Sequence of chain 2.A:
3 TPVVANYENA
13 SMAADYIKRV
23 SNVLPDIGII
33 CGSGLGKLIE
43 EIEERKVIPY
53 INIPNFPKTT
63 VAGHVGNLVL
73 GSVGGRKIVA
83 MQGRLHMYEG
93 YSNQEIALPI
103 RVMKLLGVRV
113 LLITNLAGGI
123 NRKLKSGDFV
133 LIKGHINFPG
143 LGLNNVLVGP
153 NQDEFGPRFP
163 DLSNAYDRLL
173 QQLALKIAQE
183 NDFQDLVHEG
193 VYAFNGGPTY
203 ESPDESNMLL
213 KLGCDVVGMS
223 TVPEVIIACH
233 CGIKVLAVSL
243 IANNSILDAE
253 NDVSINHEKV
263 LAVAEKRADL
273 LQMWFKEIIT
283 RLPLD

Binding-site contacts:
Ligand atom C6 contacts residue VAL262 of chain 2.A at 4.0 Å (hydrophobic).
Ligand atom C6 contacts residue LEU118 of chain 2.A at 3.7 Å (hydrophobic).
Ligand atom C2 contacts residue TYR202 of chain 2.A at 3.8 Å (hydrophobic).
Ligand atom N1 contacts residue ALA119 of chain 2.A at 4.0 Å.
Ligand atom C6 contacts residue R1P1 of chain 2.C at 3.9 Å.
Ligand atom O2 contacts residue VAL219 of chain 2.A at 3.8 Å.
Ligand atom N4 contacts residue SER247 of chain 2.A at 4.0 Å.
Ligand atom N1 contacts residue R1P1 of chain 2.C at 3.9 Å.
Ligand atom C2 contacts residue GLY120 of chain 2.A at 4.1 Å.
Ligand atom C5 contacts residue ALA244 of chain 2.A at 3.9 Å (hydrophobic).
Ligand atom C2 contacts residue GLY220 of chain 2.A at 4.1 Å.
Ligand atom N4 contacts residue TYR202 of chain 2.A at 4.0 Å.
Ligand atom N4 contacts residue GLY120 of chain 2.A at 3.4 Å.
Ligand atom C4 contacts residue TYR202 of chain 2.A at 3.6 Å (hydrophobic).
Ligand atom C2 contacts residue GLU203 of chain 2.A at 4.1 Å.
Ligand atom C5 contacts residue ALA119 of chain 2.A at 3.7 Å (hydrophobic).
Ligand atom N4 contacts residue GLU203 of chain 2.A at 3.1 Å (salt-bridge).
Ligand atom C6 contacts residue ALA119 of chain 2.A at 3.9 Å (hydrophobic).
Ligand atom N4 contacts residue ILE257 of chain 2.A at 4.1 Å.
Ligand atom O2 contacts residue GLY220 of chain 2.A at 3.3 Å.
Ligand atom C2 contacts residue VAL219 of chain 2.A at 3.8 Å (hydrophobic).
Ligand atom O2 contacts residue MET221 of chain 2.A at 3.5 Å.
Ligand atom O2 contacts residue GLU203 of chain 2.A at 4.1 Å.
Ligand atom C6 contacts residue TYR202 of chain 2.A at 4.0 Å (hydrophobic).
Ligand atom C6 contacts residue GLY120 of chain 2.A at 4.2 Å.
Ligand atom N4 contacts residue ASN245 of chain 2.A at 2.8 Å (h-bond).
Ligand atom C4 contacts residue GLU203 of chain 2.A at 3.9 Å.
Ligand atom C5 contacts residue GLY120 of chain 2.A at 3.7 Å.
Ligand atom C4 contacts residue ALA119 of chain 2.A at 3.9 Å (hydrophobic).
Ligand atom C5 contacts residue VAL262 of chain 2.A at 3.8 Å (hydrophobic).
Ligand atom N3 contacts residue GLY120 of chain 2.A at 3.6 Å.
Ligand atom C4 contacts residue ASN245 of chain 2.A at 3.7 Å.
Ligand atom N3 contacts residue VAL219 of chain 2.A at 3.9 Å.
Ligand atom N3 contacts residue TYR202 of chain 2.A at 3.4 Å.
Ligand atom C5 contacts residue ASN245 of chain 2.A at 3.8 Å.
Ligand atom C5 contacts residue TYR202 of chain 2.A at 3.9 Å (hydrophobic).
Ligand atom N1 contacts residue LEU118 of chain 2.A at 3.4 Å (h-bond).
Ligand atom C4 contacts residue GLY120 of chain 2.A at 3.4 Å.
Ligand atom N3 contacts residue GLU203 of chain 2.A at 3.2 Å (salt-bridge).
Ligand atom N1 contacts residue TYR202 of chain 2.A at 4.0 Å.

The protein below binds the small molecule below.
Small molecule (SMILES): Nc1ccnc(=O)[nH]1